Sequence of chain 1.A:
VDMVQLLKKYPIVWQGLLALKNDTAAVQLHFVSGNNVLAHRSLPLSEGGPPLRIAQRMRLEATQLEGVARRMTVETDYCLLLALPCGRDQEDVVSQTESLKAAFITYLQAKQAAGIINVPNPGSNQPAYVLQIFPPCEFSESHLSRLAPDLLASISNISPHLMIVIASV

Binding-site contacts:
Ligand atom CD1 contacts residue ILE116 of chain 1.A at 3.3 Å (hydrophobic).
Ligand atom OD2 contacts residue ARG53 of chain 1.A at 2.6 Å (salt-bridge).
Ligand atom O contacts residue GLN56 of chain 1.A at 3.3 Å.
Ligand atom CD1 contacts residue ARG57 of chain 1.A at 3.4 Å.
Ligand atom CB contacts residue ILE54 of chain 1.A at 3.4 Å (hydrophobic).
Ligand atom N contacts residue GLN56 of chain 1.A at 3.4 Å.
Ligand atom N contacts residue ILE54 of chain 1.A at 3.4 Å (h-bond).
Ligand atom O contacts residue ARG57 of chain 1.A at 2.7 Å (salt-bridge).
Ligand atom C contacts residue ARG57 of chain 1.A at 3.0 Å.
Ligand atom O contacts residue LYS21 of chain 1.A at 2.7 Å (salt-bridge).
Ligand atom CB contacts residue ARG57 of chain 1.A at 3.5 Å.
Ligand atom O3P contacts residue TYR107 of chain 1.A at 2.7 Å (h-bond).
Ligand atom OE1 contacts residue ARG59 of chain 1.A at 2.8 Å (salt-bridge).
Ligand atom OE1 contacts residue ARG57 of chain 1.A at 3.2 Å (salt-bridge).
Ligand atom OE2 contacts residue ARG57 of chain 1.A at 3.0 Å.
Ligand atom CD2 contacts residue LEU20 of chain 1.A at 3.4 Å (hydrophobic).
Ligand atom CD contacts residue ARG59 of chain 1.A at 3.4 Å.
Ligand atom CA contacts residue ALA55 of chain 1.A at 3.3 Å (hydrophobic).
Ligand atom OD1 contacts residue ALA55 of chain 1.A at 3.3 Å.
Ligand atom O3P contacts residue LYS21 of chain 1.A at 3.4 Å (salt-bridge).
Ligand atom OE2 contacts residue ARG59 of chain 1.A at 2.6 Å (salt-bridge).
Ligand atom CA contacts residue ARG57 of chain 1.A at 3.2 Å.
Ligand atom O contacts residue ARG57 of chain 1.A at 3.0 Å (salt-bridge).
Ligand atom CA contacts residue ARG53 of chain 1.A at 3.5 Å.
Ligand atom CB contacts residue ILE54 of chain 1.A at 3.4 Å (hydrophobic).
Ligand atom CD contacts residue ARG57 of chain 1.A at 3.2 Å.
Ligand atom CD1 contacts residue ILE54 of chain 1.A at 3.4 Å (hydrophobic).
Ligand atom N contacts residue ALA55 of chain 1.A at 2.6 Å (h-bond).
Ligand atom CA contacts residue ARG57 of chain 1.A at 3.4 Å.
Ligand atom CE1 contacts residue MET58 of chain 1.A at 3.3 Å (hydrophobic).
Ligand atom O contacts residue GLN56 of chain 1.A at 3.0 Å.
Ligand atom C contacts residue ALA55 of chain 1.A at 3.4 Å (hydrophobic).
Ligand atom O contacts residue LYS21 of chain 1.A at 3.0 Å (salt-bridge).
Ligand atom C contacts residue ARG57 of chain 1.A at 3.4 Å.
Ligand atom CD2 contacts residue ILE54 of chain 1.A at 3.3 Å (hydrophobic).
Ligand atom CB contacts residue ARG57 of chain 1.A at 3.4 Å.
Ligand atom OE1 contacts residue ARG53 of chain 1.A at 2.6 Å (salt-bridge).
Ligand atom CG2 contacts residue ALA55 of chain 1.A at 3.5 Å (hydrophobic).
Ligand atom OH contacts residue ARG71 of chain 1.A at 2.8 Å (salt-bridge).
Ligand atom CD1 contacts residue MET58 of chain 1.A at 3.3 Å (hydrophobic).

This small molecule binds to this protein.
Small molecule (SMILES): CC(C)C[C@H](NC(=O)[C@@H](NC(=O)[C@H](CCC(=O)O)NC(=O)[C@@H]([NH3+])Cc1ccc(O)cc1)[C@@H](C)O)C(=O)N[C@@H](COP(=O)(O)O)C(=O)N[C@@H](CC(=O)O)C(=O)N[C@@H](COP(=O)(O)O)C(=O)N[C@@H](CCC(=O)O)C(=O)O